A small-molecule ligand and the protein it binds are described below.
Small molecule (SMILES): CC(=O)N[C@H]1[C@H]([C@H](O)[C@H](O)CO)O[C@@](O[C@H]2[C@@H](O)[C@@H](CO)O[C@@H](O[C@H]3[C@H](O)[C@@H](O)[C@H](O)O[C@@H]3CO)[C@@H]2O)(C(=O)O)C[C@@H]1O

Sequence of chain 38.F:
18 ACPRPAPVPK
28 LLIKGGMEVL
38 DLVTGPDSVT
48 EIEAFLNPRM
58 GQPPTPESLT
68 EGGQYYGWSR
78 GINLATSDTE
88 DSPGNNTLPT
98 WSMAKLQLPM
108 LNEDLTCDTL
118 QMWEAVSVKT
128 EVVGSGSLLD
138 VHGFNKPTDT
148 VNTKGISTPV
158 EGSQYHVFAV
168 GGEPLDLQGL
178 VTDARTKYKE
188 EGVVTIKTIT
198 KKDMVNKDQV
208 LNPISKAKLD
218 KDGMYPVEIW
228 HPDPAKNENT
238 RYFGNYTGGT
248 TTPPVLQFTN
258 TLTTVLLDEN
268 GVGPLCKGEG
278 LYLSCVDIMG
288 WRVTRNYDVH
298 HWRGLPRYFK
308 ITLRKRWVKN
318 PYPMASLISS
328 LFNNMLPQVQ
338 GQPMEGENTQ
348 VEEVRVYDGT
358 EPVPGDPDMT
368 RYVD

Sequence of chain 37.F:
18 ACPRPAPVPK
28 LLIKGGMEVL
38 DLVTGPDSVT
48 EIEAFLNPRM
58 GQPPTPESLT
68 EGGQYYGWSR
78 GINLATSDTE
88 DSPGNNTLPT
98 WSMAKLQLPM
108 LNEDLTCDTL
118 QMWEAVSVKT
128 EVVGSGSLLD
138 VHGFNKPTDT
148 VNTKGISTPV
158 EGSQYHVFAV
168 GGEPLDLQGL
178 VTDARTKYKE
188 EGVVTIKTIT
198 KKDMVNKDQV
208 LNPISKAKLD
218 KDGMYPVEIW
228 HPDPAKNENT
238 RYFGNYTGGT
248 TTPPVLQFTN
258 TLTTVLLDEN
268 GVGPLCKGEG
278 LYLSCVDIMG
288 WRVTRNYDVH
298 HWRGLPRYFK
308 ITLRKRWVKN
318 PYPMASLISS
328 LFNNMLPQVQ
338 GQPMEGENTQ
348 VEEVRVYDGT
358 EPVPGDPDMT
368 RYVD

Binding-site contacts:
Ligand atom O4 contacts residue ASN80 of chain 38.F at 4.2 Å.
Ligand atom O4 contacts residue ILE79 of chain 38.F at 3.5 Å (h-bond).
Ligand atom C3 contacts residue GLY78 of chain 38.F at 4.2 Å.
Ligand atom C5 contacts residue ASN93 of chain 38.F at 4.2 Å.
Ligand atom O3 contacts residue GLY78 of chain 38.F at 3.7 Å.
Ligand atom C3 contacts residue ARG77 of chain 38.F at 3.9 Å.
Ligand atom C3 contacts residue HIS298 of chain 38.F at 4.1 Å.
Ligand atom C6 contacts residue TYR72 of chain 38.F at 3.6 Å (hydrophobic).
Ligand atom O1A contacts residue TYR72 of chain 38.F at 3.2 Å.
Ligand atom C6 contacts residue ASN93 of chain 38.F at 3.1 Å.
Ligand atom O1B contacts residue ARG77 of chain 38.F at 2.9 Å (salt-bridge).
Ligand atom C1 contacts residue TYR72 of chain 38.F at 3.8 Å (hydrophobic).
Ligand atom O1A contacts residue ARG77 of chain 38.F at 3.0 Å (salt-bridge).
Ligand atom C7 contacts residue TYR72 of chain 38.F at 4.2 Å (hydrophobic).
Ligand atom O8 contacts residue TYR72 of chain 38.F at 4.2 Å.
Ligand atom O10 contacts residue ASN293 of chain 38.F at 3.5 Å (h-bond).
Ligand atom C4 contacts residue TYR72 of chain 38.F at 3.5 Å (hydrophobic).
Ligand atom C4 contacts residue HIS298 of chain 38.F at 4.1 Å.
Ligand atom C2 contacts residue GLY78 of chain 38.F at 4.2 Å.
Ligand atom C11 contacts residue ASP85 of chain 37.F at 3.7 Å.
Ligand atom C1 contacts residue ARG77 of chain 38.F at 3.5 Å.
Ligand atom O6 contacts residue ASN93 of chain 38.F at 2.9 Å (h-bond).
Ligand atom C4 contacts residue VAL296 of chain 38.F at 4.3 Å (hydrophobic).
Ligand atom O3 contacts residue ASN80 of chain 38.F at 4.0 Å.
Ligand atom O8 contacts residue ARG77 of chain 38.F at 3.9 Å.
Ligand atom C3 contacts residue GLY78 of chain 38.F at 4.0 Å.
Ligand atom O4 contacts residue GLY78 of chain 38.F at 3.1 Å.
Ligand atom O4 contacts residue HIS298 of chain 38.F at 3.1 Å (h-bond).
Ligand atom C4 contacts residue GLY78 of chain 38.F at 3.4 Å.
Ligand atom C5 contacts residue TYR72 of chain 38.F at 3.6 Å (hydrophobic).
Ligand atom O4 contacts residue VAL296 of chain 38.F at 3.8 Å.
Ligand atom O1B contacts residue TYR72 of chain 38.F at 4.1 Å.
Ligand atom O4 contacts residue TYR72 of chain 38.F at 4.3 Å.
Ligand atom C3 contacts residue VAL296 of chain 38.F at 3.5 Å (hydrophobic).
Ligand atom C10 contacts residue TYR72 of chain 38.F at 4.1 Å (hydrophobic).
Ligand atom O10 contacts residue THR291 of chain 38.F at 3.7 Å.
Ligand atom N5 contacts residue TYR72 of chain 38.F at 3.1 Å (h-bond).
Ligand atom C6 contacts residue THR94 of chain 38.F at 4.2 Å.
Ligand atom O1A contacts residue GLY78 of chain 38.F at 3.7 Å.
Ligand atom O4 contacts residue THR291 of chain 38.F at 3.3 Å.